A protein and the small-molecule ligand that binds it are described below.
Small molecule (SMILES): CC(=O)N[C@@H]1[C@@H](O)[C@H](O)[C@@H](CO)O[C@H]1O

Binding-site contacts:
Ligand atom O7 contacts residue ASN603 of chain 1.A at 2.9 Å (h-bond).
Ligand atom C5 contacts residue ASN603 of chain 1.A at 3.6 Å.
Ligand atom C2 contacts residue ASN603 of chain 1.A at 2.4 Å.
Ligand atom N2 contacts residue ASN603 of chain 1.A at 2.9 Å (h-bond).
Ligand atom C3 contacts residue ASN603 of chain 1.A at 3.8 Å.
Ligand atom C7 contacts residue ASN603 of chain 1.A at 3.4 Å.
Ligand atom O7 contacts residue THR604 of chain 1.A at 4.0 Å.
Ligand atom C4 contacts residue ASN603 of chain 1.A at 4.2 Å.
Ligand atom O5 contacts residue ASN603 of chain 1.A at 2.4 Å (h-bond).
Ligand atom C1 contacts residue ASN603 of chain 1.A at 1.4 Å.
Ligand atom C8 contacts residue ASN603 of chain 1.A at 4.5 Å.

Sequence of chain 1.A:
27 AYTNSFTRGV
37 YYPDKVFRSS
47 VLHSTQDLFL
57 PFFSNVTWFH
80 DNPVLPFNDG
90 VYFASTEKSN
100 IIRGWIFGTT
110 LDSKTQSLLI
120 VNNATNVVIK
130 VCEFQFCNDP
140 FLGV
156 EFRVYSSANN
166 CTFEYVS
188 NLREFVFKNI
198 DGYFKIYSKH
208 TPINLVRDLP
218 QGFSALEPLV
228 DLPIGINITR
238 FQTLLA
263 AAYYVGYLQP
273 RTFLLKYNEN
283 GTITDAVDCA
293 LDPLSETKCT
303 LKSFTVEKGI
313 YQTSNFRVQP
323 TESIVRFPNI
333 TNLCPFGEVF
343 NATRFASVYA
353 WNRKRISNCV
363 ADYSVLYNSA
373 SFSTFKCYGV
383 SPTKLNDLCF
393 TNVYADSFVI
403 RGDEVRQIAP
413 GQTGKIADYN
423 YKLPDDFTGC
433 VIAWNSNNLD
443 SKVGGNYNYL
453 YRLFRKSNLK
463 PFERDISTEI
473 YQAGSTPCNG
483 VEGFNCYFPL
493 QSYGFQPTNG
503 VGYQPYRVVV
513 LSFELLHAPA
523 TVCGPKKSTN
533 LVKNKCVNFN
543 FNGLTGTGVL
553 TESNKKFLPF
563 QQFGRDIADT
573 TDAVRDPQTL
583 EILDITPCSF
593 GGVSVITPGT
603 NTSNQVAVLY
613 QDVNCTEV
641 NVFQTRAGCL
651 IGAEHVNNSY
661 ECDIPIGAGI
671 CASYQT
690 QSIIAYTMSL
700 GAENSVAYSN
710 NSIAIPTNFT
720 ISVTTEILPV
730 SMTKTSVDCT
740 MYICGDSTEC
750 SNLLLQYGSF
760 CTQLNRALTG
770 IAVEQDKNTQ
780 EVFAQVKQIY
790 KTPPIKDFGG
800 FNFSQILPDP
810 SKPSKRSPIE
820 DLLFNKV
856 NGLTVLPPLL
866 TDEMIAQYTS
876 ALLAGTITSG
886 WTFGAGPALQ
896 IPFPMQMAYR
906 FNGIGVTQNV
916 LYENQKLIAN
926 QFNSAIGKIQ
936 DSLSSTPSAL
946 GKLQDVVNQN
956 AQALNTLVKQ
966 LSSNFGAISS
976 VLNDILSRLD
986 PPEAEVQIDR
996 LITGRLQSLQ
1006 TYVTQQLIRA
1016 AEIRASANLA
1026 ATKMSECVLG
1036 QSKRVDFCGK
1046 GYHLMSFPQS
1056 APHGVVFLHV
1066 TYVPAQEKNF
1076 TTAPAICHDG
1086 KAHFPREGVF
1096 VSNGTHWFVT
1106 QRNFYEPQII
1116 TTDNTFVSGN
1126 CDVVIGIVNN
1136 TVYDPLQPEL